Sequence of chain 1.B:
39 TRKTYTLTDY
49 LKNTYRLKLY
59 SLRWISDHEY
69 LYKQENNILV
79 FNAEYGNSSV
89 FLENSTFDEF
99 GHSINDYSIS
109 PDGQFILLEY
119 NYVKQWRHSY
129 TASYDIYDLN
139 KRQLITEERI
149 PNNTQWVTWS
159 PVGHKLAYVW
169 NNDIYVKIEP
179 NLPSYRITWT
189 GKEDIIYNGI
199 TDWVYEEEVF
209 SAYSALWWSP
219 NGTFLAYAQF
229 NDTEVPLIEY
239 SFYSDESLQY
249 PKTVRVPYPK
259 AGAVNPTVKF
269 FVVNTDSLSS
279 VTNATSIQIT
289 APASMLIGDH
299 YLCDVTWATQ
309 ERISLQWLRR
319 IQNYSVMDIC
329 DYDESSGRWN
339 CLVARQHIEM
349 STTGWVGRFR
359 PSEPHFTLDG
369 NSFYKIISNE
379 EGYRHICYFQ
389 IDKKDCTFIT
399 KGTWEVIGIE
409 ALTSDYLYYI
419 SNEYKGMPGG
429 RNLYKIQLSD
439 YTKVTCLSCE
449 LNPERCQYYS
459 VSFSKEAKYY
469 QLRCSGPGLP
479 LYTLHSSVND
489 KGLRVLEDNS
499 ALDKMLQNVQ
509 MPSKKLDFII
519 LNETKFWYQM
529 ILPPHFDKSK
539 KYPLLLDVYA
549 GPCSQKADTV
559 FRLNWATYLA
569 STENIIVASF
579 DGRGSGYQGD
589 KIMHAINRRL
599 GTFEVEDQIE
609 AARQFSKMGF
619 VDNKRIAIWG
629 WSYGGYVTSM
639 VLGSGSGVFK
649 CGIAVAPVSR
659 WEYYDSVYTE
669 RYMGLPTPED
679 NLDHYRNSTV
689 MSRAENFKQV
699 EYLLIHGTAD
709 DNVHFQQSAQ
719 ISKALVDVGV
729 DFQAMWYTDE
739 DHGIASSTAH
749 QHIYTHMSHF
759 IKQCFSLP

Binding-site contacts:
Ligand atom C5 contacts residue ASN281 of chain 1.B at 3.6 Å.
Ligand atom O7 contacts residue ASN281 of chain 1.B at 3.3 Å (h-bond).
Ligand atom C2 contacts residue ASN281 of chain 1.B at 2.4 Å.
Ligand atom C7 contacts residue THR188 of chain 1.B at 4.5 Å.
Ligand atom C3 contacts residue ASN281 of chain 1.B at 3.8 Å.
Ligand atom C7 contacts residue ASN281 of chain 1.B at 3.3 Å.
Ligand atom N2 contacts residue TRP187 of chain 1.B at 3.5 Å.
Ligand atom O7 contacts residue THR188 of chain 1.B at 3.5 Å.
Ligand atom C7 contacts residue TRP187 of chain 1.B at 4.0 Å (hydrophobic).
Ligand atom C4 contacts residue ASN281 of chain 1.B at 4.2 Å.
Ligand atom C3 contacts residue TRP187 of chain 1.B at 4.0 Å (hydrophobic).
Ligand atom N2 contacts residue ASN281 of chain 1.B at 2.9 Å (h-bond).
Ligand atom O5 contacts residue ASN281 of chain 1.B at 2.3 Å (h-bond).
Ligand atom C8 contacts residue ASN281 of chain 1.B at 4.4 Å.
Ligand atom C1 contacts residue TRP187 of chain 1.B at 3.7 Å (hydrophobic).
Ligand atom C1 contacts residue ASN281 of chain 1.B at 1.4 Å.
Ligand atom C8 contacts residue TRP187 of chain 1.B at 3.6 Å (hydrophobic).
Ligand atom C2 contacts residue TRP187 of chain 1.B at 4.2 Å (hydrophobic).

The small molecule below binds the protein below.
Small molecule (SMILES): CC(=O)N[C@H]1[C@H](O[C@H]2[C@H](O)[C@@H](NC(C)=O)CO[C@@H]2CO)O[C@H](CO)[C@@H](O)[C@@H]1O